Sequence of chain 1.C:
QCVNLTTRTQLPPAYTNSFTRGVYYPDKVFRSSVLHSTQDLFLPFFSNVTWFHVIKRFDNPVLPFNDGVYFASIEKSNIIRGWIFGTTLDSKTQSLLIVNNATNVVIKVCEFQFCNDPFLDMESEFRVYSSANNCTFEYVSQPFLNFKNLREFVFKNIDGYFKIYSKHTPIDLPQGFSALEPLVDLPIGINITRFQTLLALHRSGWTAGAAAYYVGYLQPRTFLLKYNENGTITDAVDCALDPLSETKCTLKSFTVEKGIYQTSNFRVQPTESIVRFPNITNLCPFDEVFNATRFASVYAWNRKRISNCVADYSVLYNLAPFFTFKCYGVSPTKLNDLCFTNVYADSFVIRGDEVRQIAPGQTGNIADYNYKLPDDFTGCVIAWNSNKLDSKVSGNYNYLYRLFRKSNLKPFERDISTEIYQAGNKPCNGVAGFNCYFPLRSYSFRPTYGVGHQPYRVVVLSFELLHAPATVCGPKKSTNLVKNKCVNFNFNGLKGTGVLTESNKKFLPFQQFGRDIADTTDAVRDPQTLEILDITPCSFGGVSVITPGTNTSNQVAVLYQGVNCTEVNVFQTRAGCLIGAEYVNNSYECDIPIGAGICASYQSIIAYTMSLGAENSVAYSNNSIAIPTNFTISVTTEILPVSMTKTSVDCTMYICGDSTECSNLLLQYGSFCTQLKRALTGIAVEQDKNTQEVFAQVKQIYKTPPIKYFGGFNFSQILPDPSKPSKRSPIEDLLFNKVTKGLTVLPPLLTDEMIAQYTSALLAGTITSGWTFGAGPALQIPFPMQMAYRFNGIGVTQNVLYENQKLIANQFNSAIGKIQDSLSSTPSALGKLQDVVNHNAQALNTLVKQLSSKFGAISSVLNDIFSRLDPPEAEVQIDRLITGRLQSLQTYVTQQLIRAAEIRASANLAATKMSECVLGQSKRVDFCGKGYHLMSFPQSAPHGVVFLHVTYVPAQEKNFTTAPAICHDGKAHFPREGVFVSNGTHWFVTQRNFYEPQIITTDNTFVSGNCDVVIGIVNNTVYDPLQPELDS

A small-molecule ligand and the protein it binds are described below.
Small molecule (SMILES): CC(=O)N[C@@H]1[C@@H](O)[C@H](O)[C@@H](CO)O[C@H]1O

Sequence of chain 1.B:
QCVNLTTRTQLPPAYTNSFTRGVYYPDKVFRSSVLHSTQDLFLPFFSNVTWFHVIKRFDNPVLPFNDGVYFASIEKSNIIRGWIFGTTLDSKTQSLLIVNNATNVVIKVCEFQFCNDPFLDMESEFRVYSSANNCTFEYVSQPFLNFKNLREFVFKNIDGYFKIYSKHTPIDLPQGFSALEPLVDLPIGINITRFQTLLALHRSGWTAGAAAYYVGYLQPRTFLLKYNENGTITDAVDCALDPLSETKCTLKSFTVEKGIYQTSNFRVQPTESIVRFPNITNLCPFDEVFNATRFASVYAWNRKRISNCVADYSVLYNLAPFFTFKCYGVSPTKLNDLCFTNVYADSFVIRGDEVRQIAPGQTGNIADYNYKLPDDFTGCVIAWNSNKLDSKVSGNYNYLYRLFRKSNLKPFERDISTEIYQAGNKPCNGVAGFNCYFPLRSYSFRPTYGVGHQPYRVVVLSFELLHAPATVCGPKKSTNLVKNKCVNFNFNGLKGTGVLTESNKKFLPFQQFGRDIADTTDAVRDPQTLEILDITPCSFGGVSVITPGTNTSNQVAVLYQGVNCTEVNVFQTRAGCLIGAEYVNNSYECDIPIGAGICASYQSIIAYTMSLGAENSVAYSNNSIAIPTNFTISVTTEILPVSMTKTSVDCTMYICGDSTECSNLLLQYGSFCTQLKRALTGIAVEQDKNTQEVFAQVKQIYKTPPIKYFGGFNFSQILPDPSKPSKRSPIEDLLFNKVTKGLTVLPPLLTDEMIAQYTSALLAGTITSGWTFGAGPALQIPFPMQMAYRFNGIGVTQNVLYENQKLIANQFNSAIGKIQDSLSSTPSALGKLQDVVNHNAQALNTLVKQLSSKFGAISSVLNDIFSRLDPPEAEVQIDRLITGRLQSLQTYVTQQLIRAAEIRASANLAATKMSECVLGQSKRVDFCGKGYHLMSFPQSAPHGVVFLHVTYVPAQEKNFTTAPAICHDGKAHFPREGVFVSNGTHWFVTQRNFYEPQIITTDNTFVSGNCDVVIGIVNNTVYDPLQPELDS

Binding-site contacts:
Ligand atom C5 contacts residue ALA686 of chain 1.C at 3.8 Å (hydrophobic).
Ligand atom C1 contacts residue GLN875 of chain 1.B at 4.1 Å.
Ligand atom N2 contacts residue ASN1054 of chain 1.C at 2.9 Å (h-bond).
Ligand atom C2 contacts residue ASN1054 of chain 1.C at 2.5 Å.
Ligand atom C7 contacts residue ASN1054 of chain 1.C at 3.8 Å.
Ligand atom O4 contacts residue ALA686 of chain 1.C at 3.5 Å.
Ligand atom O5 contacts residue ASN1054 of chain 1.C at 2.4 Å (h-bond).
Ligand atom C4 contacts residue ALA686 of chain 1.C at 4.2 Å (hydrophobic).
Ligand atom C4 contacts residue ASN1054 of chain 1.C at 4.2 Å.
Ligand atom O7 contacts residue ASN1054 of chain 1.C at 4.3 Å.
Ligand atom C5 contacts residue ASN1054 of chain 1.C at 3.7 Å.
Ligand atom C3 contacts residue ASN1054 of chain 1.C at 3.8 Å.
Ligand atom C6 contacts residue ALA686 of chain 1.C at 3.9 Å (hydrophobic).
Ligand atom C1 contacts residue ASN1054 of chain 1.C at 1.4 Å.
Ligand atom C8 contacts residue GLU1052 of chain 1.C at 3.7 Å.
Ligand atom N2 contacts residue GLN875 of chain 1.B at 4.2 Å.